Binding-site contacts:
Ligand atom C3 contacts residue ASN85 of chain 1.F at 3.8 Å.
Ligand atom C1 contacts residue ASN85 of chain 1.F at 1.4 Å.
Ligand atom O5 contacts residue ASN85 of chain 1.F at 2.4 Å (h-bond).
Ligand atom O5 contacts residue SER87 of chain 1.F at 4.1 Å.
Ligand atom C7 contacts residue ASN85 of chain 1.F at 3.7 Å.
Ligand atom C4 contacts residue ASN85 of chain 1.F at 4.3 Å.
Ligand atom C5 contacts residue SER87 of chain 1.F at 3.9 Å.
Ligand atom C5 contacts residue ASN85 of chain 1.F at 3.7 Å.
Ligand atom O7 contacts residue ASN85 of chain 1.F at 4.0 Å.
Ligand atom C1 contacts residue SER87 of chain 1.F at 4.4 Å.
Ligand atom C6 contacts residue SER87 of chain 1.F at 3.6 Å.
Ligand atom N2 contacts residue ASN85 of chain 1.F at 2.9 Å (h-bond).
Ligand atom C2 contacts residue ASN85 of chain 1.F at 2.5 Å.
Ligand atom O6 contacts residue SER87 of chain 1.F at 4.3 Å.

Sequence of chain 1.F:
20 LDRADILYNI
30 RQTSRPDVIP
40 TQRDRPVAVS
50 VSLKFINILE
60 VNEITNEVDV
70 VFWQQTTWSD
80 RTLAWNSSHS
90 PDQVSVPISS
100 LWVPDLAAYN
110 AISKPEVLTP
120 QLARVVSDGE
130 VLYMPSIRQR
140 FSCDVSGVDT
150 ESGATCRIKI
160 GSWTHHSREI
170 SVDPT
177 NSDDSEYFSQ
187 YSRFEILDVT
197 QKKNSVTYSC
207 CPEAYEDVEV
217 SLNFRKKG

A small-molecule ligand and the protein it binds are described below.
Small molecule (SMILES): CC(=O)N[C@@H]1[C@@H](O)[C@H](O)[C@@H](CO)O[C@H]1O